Sequence of chain 2.A:
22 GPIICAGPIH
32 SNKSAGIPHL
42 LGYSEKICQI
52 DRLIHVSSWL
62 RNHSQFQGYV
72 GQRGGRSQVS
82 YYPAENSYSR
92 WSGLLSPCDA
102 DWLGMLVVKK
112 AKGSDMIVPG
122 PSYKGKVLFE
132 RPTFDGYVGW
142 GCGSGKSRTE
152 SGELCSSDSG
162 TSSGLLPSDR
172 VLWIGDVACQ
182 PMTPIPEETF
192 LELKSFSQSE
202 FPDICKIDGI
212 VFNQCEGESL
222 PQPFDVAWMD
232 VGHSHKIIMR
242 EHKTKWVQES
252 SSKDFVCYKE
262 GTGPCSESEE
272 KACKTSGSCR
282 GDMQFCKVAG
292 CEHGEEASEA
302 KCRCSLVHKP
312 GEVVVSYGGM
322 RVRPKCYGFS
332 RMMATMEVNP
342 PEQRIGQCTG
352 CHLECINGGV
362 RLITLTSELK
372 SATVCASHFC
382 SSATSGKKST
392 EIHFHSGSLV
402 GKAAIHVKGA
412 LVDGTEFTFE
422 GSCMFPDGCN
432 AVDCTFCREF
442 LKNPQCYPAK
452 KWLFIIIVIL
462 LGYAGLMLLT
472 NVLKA

A protein and the small-molecule ligand that binds it are described below.
Small molecule (SMILES): CC(=O)N[C@H]1[C@H](O[C@H]2[C@H](O)[C@@H](NC(C)=O)CO[C@@H]2CO)O[C@H](CO)[C@@H](O)[C@@H]1O

Binding-site contacts:
Ligand atom O3 contacts residue ASN33 of chain 2.A at 3.9 Å.
Ligand atom C7 contacts residue ASN33 of chain 2.A at 3.5 Å.
Ligand atom C1 contacts residue ASN33 of chain 2.A at 4.3 Å.
Ligand atom N2 contacts residue ASN33 of chain 2.A at 3.6 Å.
Ligand atom C3 contacts residue ASN33 of chain 2.A at 4.1 Å.
Ligand atom O6 contacts residue ALA36 of chain 2.A at 4.3 Å.
Ligand atom C1 contacts residue SER35 of chain 2.A at 3.7 Å.
Ligand atom O7 contacts residue ASN33 of chain 2.A at 2.9 Å (h-bond).
Ligand atom O5 contacts residue SER35 of chain 2.A at 3.4 Å (h-bond).
Ligand atom C2 contacts residue ASN33 of chain 2.A at 3.3 Å.
Ligand atom O7 contacts residue SER35 of chain 2.A at 4.3 Å.